Binding-site contacts:
Ligand atom C2 contacts residue ASN751 of chain 1.B at 2.5 Å.
Ligand atom O3 contacts residue ASN749 of chain 1.B at 3.3 Å (h-bond).
Ligand atom C3 contacts residue ARG748 of chain 1.B at 4.2 Å.
Ligand atom N2 contacts residue NAG1 of chain 1.F at 3.9 Å.
Ligand atom O4 contacts residue ARG748 of chain 1.B at 3.6 Å (salt-bridge).
Ligand atom C3 contacts residue ASN751 of chain 1.B at 3.7 Å.
Ligand atom O6 contacts residue ASN751 of chain 1.B at 4.5 Å.
Ligand atom C8 contacts residue CYS750 of chain 1.B at 3.7 Å (hydrophobic).
Ligand atom O7 contacts residue ASN749 of chain 1.B at 3.9 Å.
Ligand atom C7 contacts residue ASN751 of chain 1.B at 4.1 Å.
Ligand atom O5 contacts residue ASN749 of chain 1.B at 4.3 Å.
Ligand atom C1 contacts residue NAG1 of chain 1.F at 3.3 Å.
Ligand atom O3 contacts residue CYS750 of chain 1.B at 4.0 Å.
Ligand atom C1 contacts residue ASN751 of chain 1.B at 1.4 Å.
Ligand atom C5 contacts residue ASN751 of chain 1.B at 3.4 Å.
Ligand atom C5 contacts residue ASN749 of chain 1.B at 4.3 Å.
Ligand atom O3 contacts residue ARG748 of chain 1.B at 3.2 Å (salt-bridge).
Ligand atom O5 contacts residue ASN751 of chain 1.B at 2.6 Å (h-bond).
Ligand atom C7 contacts residue CYS750 of chain 1.B at 4.3 Å (hydrophobic).
Ligand atom O5 contacts residue NAG1 of chain 1.F at 3.7 Å.
Ligand atom O6 contacts residue ASN749 of chain 1.B at 4.4 Å.
Ligand atom C8 contacts residue ASN751 of chain 1.B at 4.2 Å.
Ligand atom C4 contacts residue ASN751 of chain 1.B at 3.2 Å.
Ligand atom O4 contacts residue ASN751 of chain 1.B at 4.3 Å.
Ligand atom O7 contacts residue ASN751 of chain 1.B at 4.4 Å.
Ligand atom C3 contacts residue ASN749 of chain 1.B at 3.6 Å.
Ligand atom C2 contacts residue NAG1 of chain 1.F at 4.2 Å.
Ligand atom C4 contacts residue ASN749 of chain 1.B at 3.4 Å.
Ligand atom O4 contacts residue ASN749 of chain 1.B at 4.2 Å.
Ligand atom C2 contacts residue ASN749 of chain 1.B at 3.7 Å.
Ligand atom C4 contacts residue ARG748 of chain 1.B at 4.2 Å.
Ligand atom O7 contacts residue CYS750 of chain 1.B at 3.1 Å (h-bond).
Ligand atom N2 contacts residue ASN751 of chain 1.B at 3.4 Å (h-bond).
Ligand atom C6 contacts residue ASN751 of chain 1.B at 3.2 Å.

Sequence of chain 1.B:
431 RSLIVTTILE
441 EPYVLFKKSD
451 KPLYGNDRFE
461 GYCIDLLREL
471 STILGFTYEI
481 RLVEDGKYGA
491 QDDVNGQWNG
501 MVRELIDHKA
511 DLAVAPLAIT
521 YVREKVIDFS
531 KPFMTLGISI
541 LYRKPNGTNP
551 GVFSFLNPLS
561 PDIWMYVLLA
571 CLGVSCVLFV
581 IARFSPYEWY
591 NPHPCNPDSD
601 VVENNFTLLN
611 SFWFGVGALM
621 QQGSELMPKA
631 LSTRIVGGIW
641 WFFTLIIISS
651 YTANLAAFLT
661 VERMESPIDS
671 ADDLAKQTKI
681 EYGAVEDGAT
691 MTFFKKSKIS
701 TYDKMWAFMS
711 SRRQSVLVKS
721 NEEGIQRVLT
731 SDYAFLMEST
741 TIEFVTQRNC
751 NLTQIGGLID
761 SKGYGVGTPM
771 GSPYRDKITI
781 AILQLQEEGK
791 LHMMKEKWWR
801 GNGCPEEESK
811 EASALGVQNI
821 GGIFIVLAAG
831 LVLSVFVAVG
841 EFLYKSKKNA

This small molecule binds to this protein.
Small molecule (SMILES): CC(=O)N[C@H]1[C@H](O[C@H]2[C@H](O)[C@@H](NC(C)=O)CO[C@@H]2CO)O[C@H](CO)[C@@H](O)[C@@H]1O